A small-molecule ligand and the protein it binds are described below.
Small molecule (SMILES): Cc1cc(CCCOc2c(C)cc(-c3noc(C(F)(F)F)n3)cc2C)on1

Binding-site contacts:
Ligand atom F1 contacts residue MET224 of chain 20.A at 3.7 Å.
Ligand atom C3C contacts residue TYR128 of chain 20.A at 3.1 Å (hydrophobic).
Ligand atom F1 contacts residue PHE186 of chain 20.A at 3.3 Å.
Ligand atom F3 contacts residue PRO174 of chain 20.A at 3.1 Å.
Ligand atom CM6 contacts residue VAL191 of chain 20.A at 3.7 Å (hydrophobic).
Ligand atom F2 contacts residue VAL176 of chain 20.A at 2.7 Å.
Ligand atom C3 contacts residue LEU106 of chain 20.A at 3.4 Å (hydrophobic).
Ligand atom CM2 contacts residue MET224 of chain 20.A at 3.5 Å (hydrophobic).
Ligand atom C2A contacts residue TYR152 of chain 20.A at 3.5 Å (hydrophobic).
Ligand atom F3 contacts residue SER175 of chain 20.A at 2.8 Å.
Ligand atom C2A contacts residue PHE186 of chain 20.A at 3.3 Å (hydrophobic).
Ligand atom C1C contacts residue TYR128 of chain 20.A at 3.3 Å (hydrophobic).
Ligand atom N1A contacts residue ALA24 of chain 20.C at 3.3 Å.
Ligand atom C4 contacts residue LEU106 of chain 20.A at 3.3 Å (hydrophobic).
Ligand atom C6B contacts residue TYR152 of chain 20.A at 3.6 Å (hydrophobic).
Ligand atom F2 contacts residue PHE186 of chain 20.A at 3.1 Å.
Ligand atom F3 contacts residue VAL176 of chain 20.A at 3.6 Å.
Ligand atom O1A contacts residue ALA24 of chain 20.C at 3.4 Å.
Ligand atom CM4 contacts residue ALA150 of chain 20.A at 3.7 Å (hydrophobic).
Ligand atom N3A contacts residue TYR152 of chain 20.A at 3.5 Å.
Ligand atom CM2 contacts residue TYR128 of chain 20.A at 3.4 Å (hydrophobic).
Ligand atom C2C contacts residue TYR128 of chain 20.A at 3.2 Å (hydrophobic).
Ligand atom CM6 contacts residue TYR152 of chain 20.A at 3.4 Å (hydrophobic).
Ligand atom CM3 contacts residue ASN219 of chain 20.A at 3.5 Å.
Ligand atom C4B contacts residue TYR152 of chain 20.A at 3.6 Å (hydrophobic).
Ligand atom N3A contacts residue PHE186 of chain 20.A at 3.1 Å.
Ligand atom C4 contacts residue TYR197 of chain 20.A at 3.7 Å (hydrophobic).
Ligand atom CM4 contacts residue PHE186 of chain 20.A at 3.5 Å (hydrophobic).
Ligand atom C5B contacts residue TYR152 of chain 20.A at 3.4 Å (hydrophobic).
Ligand atom O1A contacts residue PRO174 of chain 20.A at 3.4 Å.
Ligand atom C3A contacts residue PHE186 of chain 20.A at 3.1 Å (hydrophobic).
Ligand atom CM4 contacts residue VAL176 of chain 20.A at 3.7 Å (hydrophobic).
Ligand atom C3B contacts residue MET224 of chain 20.A at 3.6 Å (hydrophobic).
Ligand atom O1 contacts residue MET221 of chain 20.A at 3.7 Å.
Ligand atom F3 contacts residue ALA150 of chain 20.A at 3.0 Å.
Ligand atom N1A contacts residue PRO174 of chain 20.A at 3.5 Å.
Ligand atom C1C contacts residue TYR197 of chain 20.A at 3.7 Å (hydrophobic).
Ligand atom N1A contacts residue PHE186 of chain 20.A at 3.5 Å.
Ligand atom O1A contacts residue PHE186 of chain 20.A at 3.4 Å.
Ligand atom F3 contacts residue TYR152 of chain 20.A at 3.6 Å.

Sequence of chain 16.C:
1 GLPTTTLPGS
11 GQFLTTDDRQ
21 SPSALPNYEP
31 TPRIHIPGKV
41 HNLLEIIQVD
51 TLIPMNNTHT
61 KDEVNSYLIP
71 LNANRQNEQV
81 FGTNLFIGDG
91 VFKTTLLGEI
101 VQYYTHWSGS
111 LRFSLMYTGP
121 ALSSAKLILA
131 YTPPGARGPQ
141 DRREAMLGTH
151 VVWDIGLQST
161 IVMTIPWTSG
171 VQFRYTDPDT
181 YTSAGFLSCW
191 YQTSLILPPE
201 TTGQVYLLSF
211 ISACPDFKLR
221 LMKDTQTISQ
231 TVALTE

Sequence of chain 20.A:
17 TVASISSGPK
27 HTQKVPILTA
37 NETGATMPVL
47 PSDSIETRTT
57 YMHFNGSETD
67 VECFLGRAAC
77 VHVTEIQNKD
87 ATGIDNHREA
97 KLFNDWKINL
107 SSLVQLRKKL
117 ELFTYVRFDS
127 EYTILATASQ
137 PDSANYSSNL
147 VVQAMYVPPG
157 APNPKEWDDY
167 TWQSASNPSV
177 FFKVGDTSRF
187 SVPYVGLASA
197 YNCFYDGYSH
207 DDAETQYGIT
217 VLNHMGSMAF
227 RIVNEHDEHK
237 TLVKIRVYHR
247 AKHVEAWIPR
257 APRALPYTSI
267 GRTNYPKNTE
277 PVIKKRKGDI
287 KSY

Sequence of chain 20.C:
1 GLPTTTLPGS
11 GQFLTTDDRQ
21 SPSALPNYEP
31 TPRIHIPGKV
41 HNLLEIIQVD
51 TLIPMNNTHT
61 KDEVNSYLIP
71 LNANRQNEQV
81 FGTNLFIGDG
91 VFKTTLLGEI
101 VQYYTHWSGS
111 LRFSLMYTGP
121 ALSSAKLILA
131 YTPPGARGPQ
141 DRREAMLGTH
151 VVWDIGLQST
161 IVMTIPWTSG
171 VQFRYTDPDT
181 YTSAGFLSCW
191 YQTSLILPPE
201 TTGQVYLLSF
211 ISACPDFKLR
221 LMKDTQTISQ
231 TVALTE